Sequence of chain 1.A:
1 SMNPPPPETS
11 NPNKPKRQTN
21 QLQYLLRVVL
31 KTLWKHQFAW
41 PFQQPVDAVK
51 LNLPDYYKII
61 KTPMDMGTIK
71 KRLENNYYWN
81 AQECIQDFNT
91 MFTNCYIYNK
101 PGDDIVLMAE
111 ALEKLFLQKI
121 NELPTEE

The protein below binds the small molecule below.
Small molecule (SMILES): CCc1c(C(=O)NC)[nH]c(C)c1C(C)=O

Binding-site contacts:
Ligand atom N6 contacts residue VAL46 of chain 1.A at 4.2 Å.
Ligand atom C7 contacts residue ILE105 of chain 1.A at 4.0 Å (hydrophobic).
Ligand atom C6 contacts residue TRP40 of chain 1.A at 3.8 Å (hydrophobic).
Ligand atom C29 contacts residue LEU53 of chain 1.A at 3.7 Å (hydrophobic).
Ligand atom C29 contacts residue ASN99 of chain 1.A at 3.6 Å.
Ligand atom C29 contacts residue TYR98 of chain 1.A at 3.9 Å (hydrophobic).
Ligand atom C26 contacts residue PHE42 of chain 1.A at 3.6 Å (hydrophobic).
Ligand atom C6 contacts residue GLN44 of chain 1.A at 4.0 Å.
Ligand atom C3 contacts residue LEU51 of chain 1.A at 4.2 Å (hydrophobic).
Ligand atom C4 contacts residue VAL46 of chain 1.A at 4.1 Å (hydrophobic).
Ligand atom C2 contacts residue LEU53 of chain 1.A at 4.1 Å (hydrophobic).
Ligand atom O9 contacts residue LEU51 of chain 1.A at 3.6 Å.
Ligand atom C6 contacts residue PRO41 of chain 1.A at 3.9 Å (hydrophobic).
Ligand atom O9 contacts residue PRO41 of chain 1.A at 4.2 Å.
Ligand atom C7 contacts residue LEU51 of chain 1.A at 4.2 Å (hydrophobic).
Ligand atom C1 contacts residue ILE105 of chain 1.A at 4.2 Å (hydrophobic).
Ligand atom C8 contacts residue LEU51 of chain 1.A at 3.9 Å (hydrophobic).
Ligand atom C26 contacts residue VAL46 of chain 1.A at 3.7 Å (hydrophobic).
Ligand atom C27 contacts residue ASN99 of chain 1.A at 3.6 Å.
Ligand atom C3 contacts residue ILE105 of chain 1.A at 4.1 Å (hydrophobic).
Ligand atom C5 contacts residue PRO41 of chain 1.A at 3.9 Å (hydrophobic).
Ligand atom C26 contacts residue ILE105 of chain 1.A at 4.2 Å (hydrophobic).
Ligand atom C4 contacts residue ILE105 of chain 1.A at 3.9 Å (hydrophobic).
Ligand atom C7 contacts residue PRO41 of chain 1.A at 3.8 Å (hydrophobic).
Ligand atom O28 contacts residue ASN99 of chain 1.A at 2.9 Å (h-bond).
Ligand atom C8 contacts residue PRO41 of chain 1.A at 3.7 Å (hydrophobic).
Ligand atom N6 contacts residue PRO41 of chain 1.A at 2.9 Å (h-bond).
Ligand atom N10 contacts residue LEU51 of chain 1.A at 4.0 Å.
Ligand atom N10 contacts residue PRO41 of chain 1.A at 3.3 Å (h-bond).
Ligand atom C5 contacts residue VAL46 of chain 1.A at 3.7 Å (hydrophobic).
Ligand atom O28 contacts residue ILE105 of chain 1.A at 3.8 Å.
Ligand atom O9 contacts residue TRP40 of chain 1.A at 4.1 Å.
Ligand atom C5 contacts residue ILE105 of chain 1.A at 3.7 Å (hydrophobic).
Ligand atom N6 contacts residue ILE105 of chain 1.A at 3.8 Å.
Ligand atom O28 contacts residue TYR56 of chain 1.A at 4.2 Å.
Ligand atom N10 contacts residue GLN44 of chain 1.A at 4.2 Å.
Ligand atom C29 contacts residue TYR56 of chain 1.A at 4.0 Å (hydrophobic).
Ligand atom C27 contacts residue ILE105 of chain 1.A at 4.0 Å (hydrophobic).
Ligand atom C2 contacts residue LEU51 of chain 1.A at 4.0 Å (hydrophobic).
Ligand atom C26 contacts residue PRO41 of chain 1.A at 4.1 Å (hydrophobic).